Sequence of chain 1.C:
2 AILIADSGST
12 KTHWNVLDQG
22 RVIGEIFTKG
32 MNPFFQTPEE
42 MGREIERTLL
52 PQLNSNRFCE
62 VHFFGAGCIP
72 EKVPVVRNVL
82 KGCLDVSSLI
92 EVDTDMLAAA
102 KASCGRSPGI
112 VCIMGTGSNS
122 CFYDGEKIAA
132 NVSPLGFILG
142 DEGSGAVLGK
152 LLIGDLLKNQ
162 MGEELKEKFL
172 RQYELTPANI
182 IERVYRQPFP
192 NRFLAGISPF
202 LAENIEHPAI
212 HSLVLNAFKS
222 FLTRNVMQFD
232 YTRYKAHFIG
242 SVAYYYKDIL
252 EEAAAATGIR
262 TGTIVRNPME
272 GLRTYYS

Binding-site contacts:
Ligand atom C3 contacts residue PRO135 of chain 1.C at 3.8 Å (hydrophobic).
Ligand atom C10 contacts residue PRO135 of chain 1.C at 3.8 Å (hydrophobic).
Ligand atom C5 contacts residue ASP96 of chain 1.C at 4.0 Å.
Ligand atom O5 contacts residue GLY118 of chain 1.C at 3.5 Å.
Ligand atom O1 contacts residue ASP142 of chain 1.C at 2.8 Å (salt-bridge).
Ligand atom C8 contacts residue GLY137 of chain 1.C at 3.9 Å.
Ligand atom O3 contacts residue ALA67 of chain 1.C at 3.8 Å.
Ligand atom O6 contacts residue ASP96 of chain 1.C at 2.3 Å (salt-bridge).
Ligand atom C7 contacts residue ASN33 of chain 1.C at 3.7 Å.
Ligand atom C6 contacts residue ASN120 of chain 1.C at 4.0 Å.
Ligand atom C6 contacts residue ASP96 of chain 1.C at 3.2 Å.
Ligand atom O4 contacts residue ASN120 of chain 1.C at 3.0 Å (h-bond).
Ligand atom C2 contacts residue ALA67 of chain 1.C at 4.0 Å (hydrophobic).
Ligand atom C1 contacts residue ASP142 of chain 1.C at 3.4 Å.
Ligand atom O5 contacts residue ASP142 of chain 1.C at 3.8 Å.
Ligand atom C5 contacts residue ASN120 of chain 1.C at 4.1 Å.
Ligand atom N2 contacts residue PRO135 of chain 1.C at 4.1 Å.
Ligand atom C6 contacts residue SER119 of chain 1.C at 4.0 Å.
Ligand atom C6 contacts residue ILE114 of chain 1.C at 3.6 Å (hydrophobic).
Ligand atom O4 contacts residue ASP96 of chain 1.C at 2.6 Å (salt-bridge).
Ligand atom C11 contacts residue CYS69 of chain 1.C at 3.8 Å (hydrophobic).
Ligand atom C5 contacts residue SER119 of chain 1.C at 3.6 Å.
Ligand atom C1 contacts residue GLY118 of chain 1.C at 4.1 Å.
Ligand atom C11 contacts residue THR95 of chain 1.C at 3.6 Å.
Ligand atom C4 contacts residue ASN120 of chain 1.C at 4.0 Å.
Ligand atom O7 contacts residue ASN33 of chain 1.C at 2.5 Å (h-bond).
Ligand atom O3 contacts residue GLY68 of chain 1.C at 3.1 Å (h-bond).
Ligand atom C4 contacts residue ALA67 of chain 1.C at 3.7 Å (hydrophobic).
Ligand atom C1 contacts residue PRO135 of chain 1.C at 4.1 Å (hydrophobic).
Ligand atom O5 contacts residue SER119 of chain 1.C at 3.9 Å.
Ligand atom C10 contacts residue ILE70 of chain 1.C at 4.1 Å (hydrophobic).
Ligand atom O7 contacts residue GLY68 of chain 1.C at 4.0 Å.
Ligand atom C11 contacts residue GLY68 of chain 1.C at 3.4 Å.
Ligand atom O1 contacts residue GLY118 of chain 1.C at 3.8 Å.
Ligand atom C3 contacts residue ALA67 of chain 1.C at 4.1 Å (hydrophobic).
Ligand atom C9 contacts residue GLY68 of chain 1.C at 3.9 Å.
Ligand atom O6 contacts residue ILE114 of chain 1.C at 3.9 Å.
Ligand atom C11 contacts residue ILE70 of chain 1.C at 3.6 Å (hydrophobic).
Ligand atom C4 contacts residue ASP96 of chain 1.C at 3.5 Å.
Ligand atom O10 contacts residue PRO135 of chain 1.C at 3.3 Å.

The protein below binds the small molecule below.
Small molecule (SMILES): CC(=O)N[C@@H]1[C@@H](O[C@H](C)C(=O)O)[C@H](O)[C@@H](CO)O[C@H]1O